The protein below binds the small molecule below.
Small molecule (SMILES): CC(=O)N[C@@H]1[C@@H](O)[C@H](O)[C@@H](CO)O[C@H]1O

Binding-site contacts:
Ligand atom C4 contacts residue ASN313 of chain 1.E at 4.2 Å.
Ligand atom C3 contacts residue ASN313 of chain 1.E at 3.8 Å.
Ligand atom C5 contacts residue ASN313 of chain 1.E at 3.6 Å.
Ligand atom O7 contacts residue GLN322 of chain 1.E at 4.4 Å.
Ligand atom N2 contacts residue GLN322 of chain 1.E at 4.5 Å.
Ligand atom C2 contacts residue ASN313 of chain 1.E at 2.4 Å.
Ligand atom O5 contacts residue THR315 of chain 1.E at 3.9 Å.
Ligand atom N2 contacts residue ASN313 of chain 1.E at 3.0 Å (h-bond).
Ligand atom C7 contacts residue GLN322 of chain 1.E at 3.9 Å.
Ligand atom C6 contacts residue THR315 of chain 1.E at 3.8 Å.
Ligand atom C8 contacts residue GLN322 of chain 1.E at 3.2 Å.
Ligand atom C5 contacts residue THR315 of chain 1.E at 4.0 Å.
Ligand atom C7 contacts residue ASN313 of chain 1.E at 3.5 Å.
Ligand atom C1 contacts residue ASN313 of chain 1.E at 1.4 Å.
Ligand atom O7 contacts residue ASN313 of chain 1.E at 3.6 Å.
Ligand atom O5 contacts residue ASN313 of chain 1.E at 2.3 Å (h-bond).

Sequence of chain 1.E:
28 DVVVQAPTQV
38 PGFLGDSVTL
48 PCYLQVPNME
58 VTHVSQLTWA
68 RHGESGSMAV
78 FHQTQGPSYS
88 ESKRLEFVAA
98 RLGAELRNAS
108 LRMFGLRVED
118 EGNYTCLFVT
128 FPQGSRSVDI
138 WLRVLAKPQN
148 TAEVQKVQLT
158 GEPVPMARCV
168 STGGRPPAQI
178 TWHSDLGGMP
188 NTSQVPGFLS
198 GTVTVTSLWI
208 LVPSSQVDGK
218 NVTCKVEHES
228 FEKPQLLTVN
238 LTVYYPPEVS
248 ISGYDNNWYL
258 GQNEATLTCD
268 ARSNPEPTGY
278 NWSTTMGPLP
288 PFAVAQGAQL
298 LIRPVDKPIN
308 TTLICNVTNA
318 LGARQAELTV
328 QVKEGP